Sequence of chain 1.F:
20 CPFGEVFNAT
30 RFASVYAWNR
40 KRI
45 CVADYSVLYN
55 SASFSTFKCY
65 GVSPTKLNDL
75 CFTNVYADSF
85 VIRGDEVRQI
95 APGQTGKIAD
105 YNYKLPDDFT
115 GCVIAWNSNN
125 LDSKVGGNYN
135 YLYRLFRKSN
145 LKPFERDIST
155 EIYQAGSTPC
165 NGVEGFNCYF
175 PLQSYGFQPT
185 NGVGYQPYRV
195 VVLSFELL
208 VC

Binding-site contacts:
Ligand atom C7 contacts residue GLY23 of chain 1.F at 3.8 Å.
Ligand atom O5 contacts residue ASN27 of chain 1.F at 2.8 Å (h-bond).
Ligand atom C8 contacts residue LEU52 of chain 1.F at 4.0 Å (hydrophobic).
Ligand atom C8 contacts residue PHE26 of chain 1.F at 4.0 Å (hydrophobic).
Ligand atom N2 contacts residue ASN27 of chain 1.F at 3.2 Å (h-bond).
Ligand atom C8 contacts residue ASN27 of chain 1.F at 4.3 Å.
Ligand atom C2 contacts residue ASN27 of chain 1.F at 3.6 Å.
Ligand atom C7 contacts residue ASN27 of chain 1.F at 3.9 Å.
Ligand atom C5 contacts residue ASN27 of chain 1.F at 4.0 Å.
Ligand atom C1 contacts residue ASN27 of chain 1.F at 2.4 Å.
Ligand atom C8 contacts residue GLY23 of chain 1.F at 3.8 Å.
Ligand atom O7 contacts residue GLY23 of chain 1.F at 3.5 Å.

This protein binds this small molecule.
Small molecule (SMILES): CC(=O)N[C@@H]1[C@@H](O)[C@H](O)[C@@H](CO)O[C@H]1O